Sequence of chain 1.K:
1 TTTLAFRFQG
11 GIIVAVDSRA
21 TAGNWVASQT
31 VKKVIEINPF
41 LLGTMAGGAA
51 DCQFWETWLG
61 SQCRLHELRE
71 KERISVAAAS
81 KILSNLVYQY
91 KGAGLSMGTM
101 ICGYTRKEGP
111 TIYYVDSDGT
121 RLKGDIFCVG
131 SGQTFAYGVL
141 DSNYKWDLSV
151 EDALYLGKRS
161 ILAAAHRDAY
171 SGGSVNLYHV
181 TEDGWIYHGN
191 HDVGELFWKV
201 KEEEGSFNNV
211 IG

Sequence of chain 1.L:
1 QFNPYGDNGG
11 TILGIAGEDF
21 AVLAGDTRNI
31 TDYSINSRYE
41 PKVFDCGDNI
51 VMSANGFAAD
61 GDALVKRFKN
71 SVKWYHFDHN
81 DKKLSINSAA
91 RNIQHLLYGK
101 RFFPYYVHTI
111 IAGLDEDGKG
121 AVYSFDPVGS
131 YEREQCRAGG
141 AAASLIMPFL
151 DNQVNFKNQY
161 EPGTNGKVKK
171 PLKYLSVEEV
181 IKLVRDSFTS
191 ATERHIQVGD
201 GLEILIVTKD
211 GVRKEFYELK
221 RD

Binding-site contacts:
Ligand atom O49 contacts residue GLY47 of chain 1.K at 3.6 Å.
Ligand atom C31 contacts residue GLY47 of chain 1.K at 3.7 Å.
Ligand atom C37 contacts residue GLY47 of chain 1.K at 3.4 Å.
Ligand atom N35 contacts residue GLY47 of chain 1.K at 2.9 Å (h-bond).
Ligand atom C36 contacts residue GLY47 of chain 1.K at 3.7 Å.
Ligand atom O50 contacts residue THR1 of chain 1.K at 3.2 Å (h-bond).
Ligand atom N14 contacts residue ASP126 of chain 1.L at 3.1 Å (salt-bridge).
Ligand atom C42 contacts residue ALA49 of chain 1.K at 3.8 Å (hydrophobic).
Ligand atom C40 contacts residue ALA49 of chain 1.K at 3.5 Å (hydrophobic).
Ligand atom N45 contacts residue SER130 of chain 1.L at 2.9 Å (h-bond).
Ligand atom N27 contacts residue THR21 of chain 1.K at 2.8 Å (h-bond).
Ligand atom O26 contacts residue ALA49 of chain 1.K at 3.0 Å (h-bond).
Ligand atom C46 contacts residue THR1 of chain 1.K at 1.4 Å.
Ligand atom C33 contacts residue GLY47 of chain 1.K at 3.6 Å.
Ligand atom C51 contacts residue THR1 of chain 1.K at 3.3 Å.
Ligand atom C42 contacts residue MET45 of chain 1.K at 3.6 Å (hydrophobic).
Ligand atom C16 contacts residue ASP126 of chain 1.L at 3.3 Å.
Ligand atom C1 contacts residue PRO127 of chain 1.L at 3.7 Å (hydrophobic).
Ligand atom C19 contacts residue ASP126 of chain 1.L at 3.3 Å.
Ligand atom O34 contacts residue THR21 of chain 1.K at 2.9 Å (h-bond).
Ligand atom O50 contacts residue SER131 of chain 1.K at 3.2 Å (h-bond).
Ligand atom N35 contacts residue THR1 of chain 1.K at 3.7 Å.
Ligand atom O34 contacts residue ALA20 of chain 1.K at 3.4 Å.
Ligand atom C41 contacts residue ALA49 of chain 1.K at 3.7 Å (hydrophobic).
Ligand atom C19 contacts residue ALA27 of chain 1.K at 3.8 Å (hydrophobic).
Ligand atom C29 contacts residue THR21 of chain 1.K at 3.7 Å.
Ligand atom C16 contacts residue ALA49 of chain 1.K at 3.8 Å (hydrophobic).
Ligand atom C28 contacts residue GLY47 of chain 1.K at 3.4 Å.
Ligand atom C40 contacts residue VAL31 of chain 1.K at 3.4 Å (hydrophobic).
Ligand atom C28 contacts residue THR21 of chain 1.K at 3.6 Å.
Ligand atom C17 contacts residue ASP126 of chain 1.L at 3.8 Å.
Ligand atom N45 contacts residue GLN53 of chain 1.K at 3.6 Å.
Ligand atom C47 contacts residue THR1 of chain 1.K at 2.5 Å.
Ligand atom C41 contacts residue VAL31 of chain 1.K at 3.7 Å (hydrophobic).
Ligand atom C44 contacts residue VAL31 of chain 1.K at 3.7 Å (hydrophobic).
Ligand atom S48 contacts residue THR1 of chain 1.K at 3.5 Å (h-bond).
Ligand atom C37 contacts residue THR1 of chain 1.K at 2.8 Å.
Ligand atom C36 contacts residue THR1 of chain 1.K at 2.5 Å.
Ligand atom C47 contacts residue GLY47 of chain 1.K at 3.4 Å.
Ligand atom C25 contacts residue THR21 of chain 1.K at 3.7 Å.

This small molecule binds to this protein.
Small molecule (SMILES): CC(C)C[C@H](NC(=O)[C@H](Cc1ccccc1)N=[N+]=[N-])C(=O)N[C@@H](CC(C)C)C(=O)N[C@H](CCS(C)(=O)=O)Cc1ccc(CN)cc1